Binding-site contacts:
Ligand atom CD2 contacts residue LYS67 of chain 1.C at 3.3 Å.
Ligand atom CE1 contacts residue TRP168 of chain 1.C at 3.5 Å (hydrophobic).
Ligand atom N contacts residue TYR100 of chain 1.C at 3.3 Å (h-bond).
Ligand atom N contacts residue GLU64 of chain 1.C at 3.4 Å (salt-bridge).
Ligand atom O contacts residue LYS147 of chain 1.C at 3.0 Å (salt-bridge).
Ligand atom CD2 contacts residue THR164 of chain 1.C at 3.5 Å.
Ligand atom NE contacts residue THR74 of chain 1.C at 3.1 Å (h-bond).
Ligand atom CG contacts residue TYR8 of chain 1.C at 3.3 Å (hydrophobic).
Ligand atom OXT contacts residue TYR85 of chain 1.C at 2.9 Å (h-bond).
Ligand atom CB contacts residue THR74 of chain 1.C at 3.5 Å.
Ligand atom CG contacts residue TRP168 of chain 1.C at 3.5 Å (hydrophobic).
Ligand atom CE contacts residue GLU64 of chain 1.C at 3.0 Å.
Ligand atom O contacts residue TYR160 of chain 1.C at 2.5 Å (h-bond).
Ligand atom CG1 contacts residue HIS71 of chain 1.C at 3.4 Å.
Ligand atom CA contacts residue THR144 of chain 1.C at 3.4 Å.
Ligand atom NE2 contacts residue LYS67 of chain 1.C at 3.1 Å (salt-bridge).
Ligand atom SG contacts residue ASP78 of chain 1.C at 3.4 Å (salt-bridge).
Ligand atom N contacts residue ASP78 of chain 1.C at 3.1 Å (salt-bridge).
Ligand atom CB contacts residue THR144 of chain 1.C at 3.2 Å.
Ligand atom O contacts residue HIS71 of chain 1.C at 3.4 Å.
Ligand atom CG contacts residue GLU64 of chain 1.C at 3.4 Å.
Ligand atom CD contacts residue THR74 of chain 1.C at 3.5 Å.
Ligand atom ND1 contacts residue TRP168 of chain 1.C at 3.1 Å.
Ligand atom SG contacts residue LEU82 of chain 1.C at 3.0 Å.
Ligand atom CB contacts residue TRP168 of chain 1.C at 3.1 Å (hydrophobic).
Ligand atom N contacts residue TYR8 of chain 1.C at 2.9 Å (h-bond).
Ligand atom OE2 contacts residue ARG66 of chain 1.C at 3.4 Å (salt-bridge).
Ligand atom NH1 contacts residue VAL77 of chain 1.C at 3.2 Å.
Ligand atom O contacts residue TRP148 of chain 1.C at 2.8 Å (h-bond).
Ligand atom OXT contacts residue THR144 of chain 1.C at 2.9 Å (h-bond).
Ligand atom O contacts residue LYS67 of chain 1.C at 2.5 Å (salt-bridge).
Ligand atom O contacts residue LYS67 of chain 1.C at 3.3 Å.
Ligand atom O contacts residue THR74 of chain 1.C at 2.7 Å (h-bond).
Ligand atom N contacts residue TYR172 of chain 1.C at 3.0 Å (h-bond).
Ligand atom O contacts residue THR81 of chain 1.C at 3.5 Å.
Ligand atom N contacts residue TYR160 of chain 1.C at 3.6 Å.
Ligand atom CG2 contacts residue TYR100 of chain 1.C at 3.4 Å (hydrophobic).
Ligand atom CE contacts residue VAL68 of chain 1.C at 3.2 Å (hydrophobic).
Ligand atom OE1 contacts residue ARG66 of chain 1.C at 3.2 Å (salt-bridge).
Ligand atom ND1 contacts residue GLU64 of chain 1.C at 3.5 Å (salt-bridge).

The small molecule below binds the protein below.
Small molecule (SMILES): CSCC[C@H](NC(=O)[C@@H](N)Cc1cnc[nH]1)C(=O)N[C@H](C(=O)N[C@@H](CCC(=O)O)C(=O)N[C@H](C(=O)N[C@H](C(=O)N[C@@H](CCCN=C(N)N)C(=O)N[C@@H](CCCN=C(N)N)C(=O)N[C@@H](CS)C(=O)O)C(C)C)C(C)C)[C@@H](C)O

Sequence of chain 1.C:
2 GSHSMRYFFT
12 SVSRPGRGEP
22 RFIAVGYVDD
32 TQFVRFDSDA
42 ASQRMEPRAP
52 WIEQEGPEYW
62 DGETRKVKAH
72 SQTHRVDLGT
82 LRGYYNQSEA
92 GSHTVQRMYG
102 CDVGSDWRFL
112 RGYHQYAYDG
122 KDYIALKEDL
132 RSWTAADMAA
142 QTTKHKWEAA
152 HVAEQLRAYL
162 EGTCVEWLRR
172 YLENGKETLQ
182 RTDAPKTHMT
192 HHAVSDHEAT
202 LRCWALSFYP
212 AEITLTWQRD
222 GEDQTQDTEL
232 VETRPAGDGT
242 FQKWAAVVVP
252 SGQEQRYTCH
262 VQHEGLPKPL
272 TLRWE